Sequence of chain 1.A:
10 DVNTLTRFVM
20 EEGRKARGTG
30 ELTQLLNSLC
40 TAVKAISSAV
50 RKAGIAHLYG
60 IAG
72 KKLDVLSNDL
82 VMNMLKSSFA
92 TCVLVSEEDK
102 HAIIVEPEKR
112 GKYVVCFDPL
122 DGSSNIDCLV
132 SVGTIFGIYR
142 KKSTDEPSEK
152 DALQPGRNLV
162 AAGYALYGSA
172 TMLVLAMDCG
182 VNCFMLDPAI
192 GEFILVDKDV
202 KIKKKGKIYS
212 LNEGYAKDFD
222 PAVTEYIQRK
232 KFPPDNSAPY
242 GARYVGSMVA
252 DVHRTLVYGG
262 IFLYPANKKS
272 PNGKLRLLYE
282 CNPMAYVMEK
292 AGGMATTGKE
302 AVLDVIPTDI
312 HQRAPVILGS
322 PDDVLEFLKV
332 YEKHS

The small molecule below binds the protein below.
Small molecule (SMILES): COc1ccc(-c2occ(C(=O)O)c2C(=O)O)cc1

Binding-site contacts:
Ligand atom C3 contacts residue TYR114 of chain 1.A at 3.6 Å (hydrophobic).
Ligand atom C6 contacts residue TYR114 of chain 1.A at 3.4 Å (hydrophobic).
Ligand atom O18 contacts residue GLY22 of chain 1.A at 3.8 Å.
Ligand atom C2 contacts residue TYR114 of chain 1.A at 3.4 Å (hydrophobic).
Ligand atom C4 contacts residue ARG141 of chain 1.A at 3.3 Å.
Ligand atom O14 contacts residue LYS113 of chain 1.A at 3.3 Å (salt-bridge).
Ligand atom O13 contacts residue GLY27 of chain 1.A at 3.5 Å.
Ligand atom C6 contacts residue LEU31 of chain 1.A at 3.8 Å (hydrophobic).
Ligand atom O9 contacts residue GLU30 of chain 1.A at 3.6 Å (salt-bridge).
Ligand atom C7 contacts residue LYS113 of chain 1.A at 3.1 Å.
Ligand atom O13 contacts residue GLU30 of chain 1.A at 3.5 Å (salt-bridge).
Ligand atom C16 contacts residue THR32 of chain 1.A at 3.8 Å.
Ligand atom C17 contacts residue LEU31 of chain 1.A at 3.7 Å (hydrophobic).
Ligand atom O9 contacts residue LYS113 of chain 1.A at 3.7 Å.
Ligand atom C12 contacts residue LEU31 of chain 1.A at 3.6 Å (hydrophobic).
Ligand atom C1 contacts residue GLY27 of chain 1.A at 3.8 Å.
Ligand atom O9 contacts residue TYR114 of chain 1.A at 2.8 Å (h-bond).
Ligand atom C16 contacts residue GLY22 of chain 1.A at 3.5 Å.
Ligand atom O10 contacts residue GLY27 of chain 1.A at 3.2 Å.
Ligand atom O9 contacts residue LEU31 of chain 1.A at 3.0 Å (h-bond).
Ligand atom C19 contacts residue LEU35 of chain 1.A at 3.6 Å (hydrophobic).
Ligand atom O13 contacts residue THR28 of chain 1.A at 3.4 Å (h-bond).
Ligand atom C11 contacts residue ALA25 of chain 1.A at 3.2 Å (hydrophobic).
Ligand atom C19 contacts residue VAL18 of chain 1.A at 3.6 Å (hydrophobic).
Ligand atom C15 contacts residue LEU31 of chain 1.A at 3.7 Å (hydrophobic).
Ligand atom C16 contacts residue LEU31 of chain 1.A at 3.8 Å (hydrophobic).
Ligand atom O18 contacts residue GLU21 of chain 1.A at 3.2 Å.
Ligand atom C1 contacts residue TYR114 of chain 1.A at 3.1 Å (hydrophobic).
Ligand atom O9 contacts residue THR28 of chain 1.A at 3.8 Å.
Ligand atom C3 contacts residue ALA25 of chain 1.A at 3.4 Å (hydrophobic).
Ligand atom O5 contacts residue ARG141 of chain 1.A at 3.4 Å (salt-bridge).
Ligand atom O10 contacts residue LYS113 of chain 1.A at 2.6 Å (salt-bridge).
Ligand atom C2 contacts residue GLY27 of chain 1.A at 3.6 Å.
Ligand atom O5 contacts residue ALA25 of chain 1.A at 3.2 Å.
Ligand atom C7 contacts residue GLY27 of chain 1.A at 3.6 Å.
Ligand atom O18 contacts residue MET178 of chain 1.A at 3.8 Å.
Ligand atom O13 contacts residue GLY29 of chain 1.A at 2.8 Å (h-bond).
Ligand atom C11 contacts residue LEU31 of chain 1.A at 3.8 Å (hydrophobic).
Ligand atom O10 contacts residue THR28 of chain 1.A at 2.9 Å (h-bond).
Ligand atom C8 contacts residue ALA25 of chain 1.A at 3.2 Å (hydrophobic).